This protein binds this small molecule.
Small molecule (SMILES): O=C(NCCO)c1ccc(Cl)cc1

Binding-site contacts:
Ligand atom O7 contacts residue PHE205 of chain 1.B at 4.2 Å.
Ligand atom N8 contacts residue GLU214 of chain 1.B at 3.0 Å (salt-bridge).
Ligand atom C7 contacts residue GLU214 of chain 1.B at 4.0 Å.
Ligand atom C1 contacts residue ASN210 of chain 1.B at 3.6 Å.
Ligand atom C10 contacts residue THR170 of chain 1.B at 4.2 Å.
Ligand atom C7 contacts residue PHE205 of chain 1.B at 4.1 Å (hydrophobic).
Ligand atom CL3 contacts residue PHE217 of chain 1.B at 3.8 Å.
Ligand atom C6 contacts residue LYS129 of chain 1.B at 4.2 Å.
Ligand atom C5 contacts residue ILE133 of chain 1.B at 4.1 Å (hydrophobic).
Ligand atom C3 contacts residue GLY213 of chain 1.B at 3.6 Å.
Ligand atom CL3 contacts residue VAL125 of chain 1.B at 3.6 Å.
Ligand atom C2 contacts residue PHE124 of chain 1.B at 3.8 Å (hydrophobic).
Ligand atom O10 contacts residue THR170 of chain 1.B at 4.1 Å.
Ligand atom CL3 contacts residue GLY213 of chain 1.B at 3.6 Å.
Ligand atom C5 contacts residue LYS129 of chain 1.B at 4.3 Å.
Ligand atom C2 contacts residue GLU214 of chain 1.B at 3.7 Å.
Ligand atom C1 contacts residue LYS129 of chain 1.B at 3.7 Å.
Ligand atom N8 contacts residue PHE205 of chain 1.B at 3.6 Å.
Ligand atom C5 contacts residue GLU214 of chain 1.B at 3.6 Å.
Ligand atom C6 contacts residue ASN210 of chain 1.B at 4.1 Å.
Ligand atom C2 contacts residue ASN210 of chain 1.B at 4.2 Å.
Ligand atom C3 contacts residue GLU214 of chain 1.B at 3.7 Å.
Ligand atom CL3 contacts residue GLU214 of chain 1.B at 4.3 Å.
Ligand atom C7 contacts residue ASN210 of chain 1.B at 4.1 Å.
Ligand atom C4 contacts residue GLU214 of chain 1.B at 3.8 Å.
Ligand atom C1 contacts residue GLU214 of chain 1.B at 4.0 Å.
Ligand atom C9 contacts residue GLU214 of chain 1.B at 3.2 Å.
Ligand atom C4 contacts residue LYS129 of chain 1.B at 4.2 Å.
Ligand atom C2 contacts residue GLY213 of chain 1.B at 3.7 Å.
Ligand atom C2 contacts residue LYS129 of chain 1.B at 3.6 Å.
Ligand atom O7 contacts residue LYS129 of chain 1.B at 4.0 Å.
Ligand atom C4 contacts residue GLY213 of chain 1.B at 4.2 Å.
Ligand atom C9 contacts residue THR170 of chain 1.B at 3.9 Å.
Ligand atom C9 contacts residue ILE133 of chain 1.B at 4.1 Å (hydrophobic).
Ligand atom CL3 contacts residue ILE130 of chain 1.B at 4.1 Å.
Ligand atom C3 contacts residue LYS129 of chain 1.B at 3.8 Å.
Ligand atom CL3 contacts residue PHE124 of chain 1.B at 4.1 Å.
Ligand atom CL3 contacts residue GLN126 of chain 1.B at 3.9 Å.
Ligand atom O7 contacts residue ASN210 of chain 1.B at 3.4 Å.
Ligand atom C6 contacts residue GLU214 of chain 1.B at 4.0 Å.

Sequence of chain 1.B:
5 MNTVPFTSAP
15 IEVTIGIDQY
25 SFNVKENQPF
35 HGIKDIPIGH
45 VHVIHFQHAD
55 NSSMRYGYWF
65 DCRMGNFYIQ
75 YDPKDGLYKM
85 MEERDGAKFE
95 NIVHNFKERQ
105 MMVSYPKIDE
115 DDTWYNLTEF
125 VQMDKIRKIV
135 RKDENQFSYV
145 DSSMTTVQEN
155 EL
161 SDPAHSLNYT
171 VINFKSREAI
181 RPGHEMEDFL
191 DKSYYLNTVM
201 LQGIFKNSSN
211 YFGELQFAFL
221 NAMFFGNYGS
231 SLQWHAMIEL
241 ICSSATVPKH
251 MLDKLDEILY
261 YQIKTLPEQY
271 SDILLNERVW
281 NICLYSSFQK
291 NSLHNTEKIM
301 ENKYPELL